Sequence of chain 1.A:
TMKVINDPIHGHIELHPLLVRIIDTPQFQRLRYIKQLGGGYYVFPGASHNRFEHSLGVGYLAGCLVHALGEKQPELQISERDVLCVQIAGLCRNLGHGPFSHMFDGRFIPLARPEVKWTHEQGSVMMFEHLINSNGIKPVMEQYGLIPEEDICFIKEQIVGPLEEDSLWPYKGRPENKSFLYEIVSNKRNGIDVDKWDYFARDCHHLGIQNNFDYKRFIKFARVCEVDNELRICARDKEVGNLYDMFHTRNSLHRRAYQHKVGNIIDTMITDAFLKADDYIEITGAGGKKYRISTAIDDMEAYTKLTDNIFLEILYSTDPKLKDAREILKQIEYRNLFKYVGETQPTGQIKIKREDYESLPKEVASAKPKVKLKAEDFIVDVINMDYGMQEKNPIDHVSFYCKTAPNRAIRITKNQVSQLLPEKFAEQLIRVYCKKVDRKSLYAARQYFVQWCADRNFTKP

A protein and the small-molecule ligand that binds it are described below.
Small molecule (SMILES): Nc1ncnc2c1ncn2[C@H]1C[C@H](O)[C@@H](CO[P](=O)(O)O[P](=O)(O)OP(=O)(O)O)O1

Binding-site contacts:
Ligand atom O3B contacts residue LYS242 of chain 1.A at 3.5 Å.
Ligand atom O1A contacts residue LYS242 of chain 1.A at 3.7 Å.
Ligand atom O3G contacts residue LYS411 of chain 1.A at 3.6 Å.
Ligand atom O1B contacts residue MG1 of chain 1.H at 2.0 Å.
Ligand atom C5' contacts residue ARG221 of chain 1.A at 4.0 Å.
Ligand atom PG contacts residue LYS411 of chain 1.A at 3.8 Å.
Ligand atom O1G contacts residue MG1 of chain 1.H at 2.0 Å.
Ligand atom O2G contacts residue LYS242 of chain 1.A at 3.6 Å.
Ligand atom C1' contacts residue ARG221 of chain 1.A at 3.8 Å.
Ligand atom N7 contacts residue ARG221 of chain 1.A at 3.0 Å (salt-bridge).
Ligand atom PG contacts residue ARG240 of chain 1.A at 3.6 Å.
Ligand atom N9 contacts residue ARG221 of chain 1.A at 3.2 Å (salt-bridge).
Ligand atom O3G contacts residue LYS242 of chain 1.A at 3.9 Å.
Ligand atom O3A contacts residue LYS242 of chain 1.A at 4.0 Å.
Ligand atom N3 contacts residue ARG221 of chain 1.A at 3.6 Å.
Ligand atom O2A contacts residue PHE225 of chain 1.A at 3.7 Å.
Ligand atom O2B contacts residue MG1 of chain 1.H at 4.1 Å.
Ligand atom C4 contacts residue ARG221 of chain 1.A at 3.2 Å.
Ligand atom O2A contacts residue ARG221 of chain 1.A at 2.8 Å (salt-bridge).
Ligand atom O2G contacts residue ARG240 of chain 1.A at 2.9 Å (salt-bridge).
Ligand atom C6 contacts residue ARG221 of chain 1.A at 3.5 Å.
Ligand atom O4' contacts residue ARG221 of chain 1.A at 3.0 Å (salt-bridge).
Ligand atom C2 contacts residue ARG221 of chain 1.A at 4.0 Å.
Ligand atom C8 contacts residue ARG221 of chain 1.A at 3.3 Å.
Ligand atom O1A contacts residue ARG221 of chain 1.A at 3.7 Å.
Ligand atom PA contacts residue LYS242 of chain 1.A at 3.5 Å.
Ligand atom PB contacts residue MG1 of chain 1.H at 3.2 Å.
Ligand atom O5' contacts residue ARG221 of chain 1.A at 4.0 Å.
Ligand atom O3B contacts residue MG1 of chain 1.H at 3.6 Å.
Ligand atom N6 contacts residue ARG221 of chain 1.A at 3.9 Å.
Ligand atom PG contacts residue MG1 of chain 1.H at 3.3 Å.
Ligand atom O2G contacts residue LYS411 of chain 1.A at 4.0 Å.
Ligand atom PA contacts residue ARG221 of chain 1.A at 3.6 Å.
Ligand atom N1 contacts residue ARG221 of chain 1.A at 3.7 Å.
Ligand atom O2A contacts residue LYS242 of chain 1.A at 2.9 Å.
Ligand atom C4' contacts residue ARG221 of chain 1.A at 4.0 Å.
Ligand atom O1G contacts residue LYS411 of chain 1.A at 3.0 Å (salt-bridge).
Ligand atom C5 contacts residue ARG221 of chain 1.A at 3.3 Å.
Ligand atom N6 contacts residue ASN246 of chain 1.A at 3.0 Å (h-bond).
Ligand atom O3G contacts residue ARG240 of chain 1.A at 2.5 Å (salt-bridge).